This small molecule binds to this protein.
Small molecule (SMILES): CC(C)(NC(=O)OCc1ccccc1)c1nc(C(=O)NCCn2cnc3c(N)ncnc32)c(O)c(=O)[nH]1

Binding-site contacts:
Ligand atom N08 contacts residue LYS54 of chain 3.A at 3.6 Å (salt-bridge).
Ligand atom O03 contacts residue MN1 of chain 3.C at 2.2 Å.
Ligand atom O02 contacts residue MN1 of chain 3.B at 2.1 Å.
Ligand atom O03 contacts residue ASP109 of chain 3.A at 4.0 Å.
Ligand atom C22 contacts residue LYS54 of chain 3.A at 3.8 Å.
Ligand atom N09 contacts residue TYR44 of chain 3.A at 3.9 Å.
Ligand atom O02 contacts residue HIS61 of chain 3.A at 3.1 Å.
Ligand atom C03 contacts residue MN1 of chain 3.C at 3.5 Å.
Ligand atom C02 contacts residue GLU81 of chain 3.A at 3.6 Å.
Ligand atom C01 contacts residue GLU120 of chain 3.A at 3.7 Å.
Ligand atom C21 contacts residue TYR44 of chain 3.A at 3.6 Å (hydrophobic).
Ligand atom N09 contacts residue LYS54 of chain 3.A at 2.9 Å (salt-bridge).
Ligand atom C02 contacts residue GLU120 of chain 3.A at 3.6 Å.
Ligand atom O01 contacts residue ILE121 of chain 3.A at 2.7 Å (h-bond).
Ligand atom C03 contacts residue GLU81 of chain 3.A at 3.6 Å.
Ligand atom C04 contacts residue MN1 of chain 3.C at 3.1 Å.
Ligand atom C22 contacts residue TYR44 of chain 3.A at 3.8 Å (hydrophobic).
Ligand atom O02 contacts residue GLU120 of chain 3.A at 2.8 Å (salt-bridge).
Ligand atom C04 contacts residue GLU81 of chain 3.A at 3.4 Å.
Ligand atom O02 contacts residue GLU81 of chain 3.A at 3.6 Å (salt-bridge).
Ligand atom O02 contacts residue MN1 of chain 3.C at 2.2 Å.
Ligand atom O01 contacts residue GLU120 of chain 3.A at 3.2 Å (salt-bridge).
Ligand atom C02 contacts residue MN1 of chain 3.B at 3.0 Å.
Ligand atom C02 contacts residue HIS61 of chain 3.A at 3.1 Å.
Ligand atom O02 contacts residue ASP109 of chain 3.A at 3.0 Å (salt-bridge).
Ligand atom N07 contacts residue TYR44 of chain 3.A at 3.5 Å.
Ligand atom C19 contacts residue TYR44 of chain 3.A at 3.5 Å (hydrophobic).
Ligand atom O03 contacts residue GLU81 of chain 3.A at 3.3 Å (salt-bridge).
Ligand atom C06 contacts residue TYR44 of chain 3.A at 4.0 Å (hydrophobic).
Ligand atom C20 contacts residue TYR44 of chain 3.A at 3.7 Å (hydrophobic).
Ligand atom N04 contacts residue LYS54 of chain 3.A at 3.8 Å.
Ligand atom C02 contacts residue MN1 of chain 3.C at 3.2 Å.
Ligand atom C21 contacts residue LYS54 of chain 3.A at 3.6 Å.
Ligand atom N05 contacts residue TYR44 of chain 3.A at 3.7 Å.
Ligand atom C01 contacts residue HIS61 of chain 3.A at 3.1 Å.
Ligand atom O03 contacts residue LEU107 of chain 3.A at 3.9 Å.
Ligand atom C01 contacts residue MN1 of chain 3.B at 3.0 Å.
Ligand atom O01 contacts residue MN1 of chain 3.B at 2.3 Å.
Ligand atom O01 contacts residue HIS61 of chain 3.A at 2.7 Å (h-bond).
Ligand atom N08 contacts residue TYR44 of chain 3.A at 3.7 Å.

Sequence of chain 3.A:
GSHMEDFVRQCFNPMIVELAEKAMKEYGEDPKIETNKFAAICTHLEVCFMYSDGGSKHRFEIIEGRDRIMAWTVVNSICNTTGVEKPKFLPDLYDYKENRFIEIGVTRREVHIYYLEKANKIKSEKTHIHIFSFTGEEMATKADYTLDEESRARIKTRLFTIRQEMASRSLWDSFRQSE